Sequence of chain 1.A:
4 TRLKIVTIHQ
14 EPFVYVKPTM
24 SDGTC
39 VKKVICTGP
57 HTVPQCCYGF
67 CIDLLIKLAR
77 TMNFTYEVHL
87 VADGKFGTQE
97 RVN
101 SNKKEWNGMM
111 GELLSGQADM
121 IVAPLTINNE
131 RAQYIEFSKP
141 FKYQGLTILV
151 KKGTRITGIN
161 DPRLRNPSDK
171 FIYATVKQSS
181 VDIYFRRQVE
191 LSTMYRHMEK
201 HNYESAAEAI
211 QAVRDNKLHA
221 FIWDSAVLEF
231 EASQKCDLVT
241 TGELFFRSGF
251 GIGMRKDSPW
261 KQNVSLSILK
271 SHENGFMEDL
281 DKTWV

Binding-site contacts:
Ligand atom N contacts residue THR126 of chain 1.A at 2.5 Å (h-bond).
Ligand atom N contacts residue PHE92 of chain 1.A at 4.1 Å.
Ligand atom O contacts residue ARG131 of chain 1.A at 2.5 Å (salt-bridge).
Ligand atom OXT contacts residue SER180 of chain 1.A at 2.8 Å (h-bond).
Ligand atom C contacts residue PRO124 of chain 1.A at 4.2 Å (hydrophobic).
Ligand atom C contacts residue SER180 of chain 1.A at 3.2 Å.
Ligand atom O contacts residue LEU125 of chain 1.A at 3.8 Å.
Ligand atom CA contacts residue PRO124 of chain 1.A at 3.8 Å (hydrophobic).
Ligand atom O contacts residue PHE92 of chain 1.A at 3.5 Å.
Ligand atom CA contacts residue SER180 of chain 1.A at 3.4 Å.
Ligand atom CA contacts residue ASP224 of chain 1.A at 3.6 Å.
Ligand atom O contacts residue PRO124 of chain 1.A at 3.8 Å.
Ligand atom CA contacts residue THR126 of chain 1.A at 3.4 Å.
Ligand atom OXT contacts residue SER179 of chain 1.A at 3.5 Å.
Ligand atom C contacts residue ARG131 of chain 1.A at 3.5 Å.
Ligand atom C contacts residue THR126 of chain 1.A at 3.5 Å.
Ligand atom O contacts residue SER180 of chain 1.A at 3.6 Å.
Ligand atom C contacts residue PHE92 of chain 1.A at 3.3 Å (hydrophobic).
Ligand atom CA contacts residue TRP223 of chain 1.A at 3.7 Å (hydrophobic).
Ligand atom OXT contacts residue PHE92 of chain 1.A at 3.2 Å.
Ligand atom CA contacts residue PHE92 of chain 1.A at 3.7 Å (hydrophobic).
Ligand atom N contacts residue PRO124 of chain 1.A at 2.9 Å (h-bond).
Ligand atom N contacts residue SER180 of chain 1.A at 3.9 Å.
Ligand atom OXT contacts residue ARG131 of chain 1.A at 2.8 Å (salt-bridge).
Ligand atom O contacts residue THR126 of chain 1.A at 2.8 Å (h-bond).
Ligand atom N contacts residue PHE250 of chain 1.A at 3.6 Å.
Ligand atom N contacts residue ASP224 of chain 1.A at 2.8 Å (salt-bridge).

The small molecule below binds the protein below.
Small molecule (SMILES): NCC(=O)O